Binding-site contacts:
Ligand atom C6 contacts residue GLN163 of chain 1.A at 4.3 Å.
Ligand atom N1 contacts residue LEU161 of chain 1.A at 3.0 Å (h-bond).
Ligand atom S2 contacts residue LEU169 of chain 1.A at 4.5 Å.
Ligand atom C5 contacts residue GLU162 of chain 1.A at 3.9 Å.
Ligand atom S2 contacts residue GLY170 of chain 1.A at 4.5 Å.
Ligand atom C4 contacts residue LEU161 of chain 1.A at 3.4 Å (hydrophobic).
Ligand atom O6 contacts residue LEU161 of chain 1.A at 4.1 Å.
Ligand atom O6 contacts residue GLN163 of chain 1.A at 4.0 Å.
Ligand atom N9 contacts residue LEU161 of chain 1.A at 4.3 Å.
Ligand atom N7 contacts residue LEU161 of chain 1.A at 4.3 Å.
Ligand atom C6 contacts residue GLU162 of chain 1.A at 4.2 Å.
Ligand atom N7 contacts residue GLU162 of chain 1.A at 3.9 Å.
Ligand atom C4 contacts residue GLU162 of chain 1.A at 4.3 Å.
Ligand atom S2 contacts residue LYS57 of chain 1.A at 3.6 Å.
Ligand atom N3 contacts residue ARG260 of chain 1.A at 4.3 Å.
Ligand atom S2 contacts residue LEU161 of chain 1.A at 3.8 Å.
Ligand atom S2 contacts residue ARG260 of chain 1.A at 3.6 Å.
Ligand atom N1 contacts residue GLN163 of chain 1.A at 4.2 Å.
Ligand atom N3 contacts residue LEU161 of chain 1.A at 3.2 Å (h-bond).
Ligand atom C6 contacts residue LEU161 of chain 1.A at 3.2 Å (hydrophobic).
Ligand atom C2 contacts residue ARG260 of chain 1.A at 4.5 Å.
Ligand atom N9 contacts residue GLU162 of chain 1.A at 4.3 Å.
Ligand atom C8 contacts residue GLU162 of chain 1.A at 3.8 Å.
Ligand atom C5 contacts residue LEU161 of chain 1.A at 3.4 Å (hydrophobic).
Ligand atom C2 contacts residue LEU161 of chain 1.A at 3.0 Å (hydrophobic).
Ligand atom O6 contacts residue GLU162 of chain 1.A at 3.9 Å.

Sequence of chain 1.A:
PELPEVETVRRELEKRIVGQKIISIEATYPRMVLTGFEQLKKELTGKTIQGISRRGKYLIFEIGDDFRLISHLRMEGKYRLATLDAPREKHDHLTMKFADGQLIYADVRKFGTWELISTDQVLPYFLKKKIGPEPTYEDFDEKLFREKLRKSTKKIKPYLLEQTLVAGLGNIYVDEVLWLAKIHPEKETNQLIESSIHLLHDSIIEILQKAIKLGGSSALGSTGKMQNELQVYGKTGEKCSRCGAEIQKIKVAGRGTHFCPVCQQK

The small molecule below binds the protein below.
Small molecule (SMILES): O=c1[nH]c(S)nc2[nH]cnc12